Sequence of chain 1.A:
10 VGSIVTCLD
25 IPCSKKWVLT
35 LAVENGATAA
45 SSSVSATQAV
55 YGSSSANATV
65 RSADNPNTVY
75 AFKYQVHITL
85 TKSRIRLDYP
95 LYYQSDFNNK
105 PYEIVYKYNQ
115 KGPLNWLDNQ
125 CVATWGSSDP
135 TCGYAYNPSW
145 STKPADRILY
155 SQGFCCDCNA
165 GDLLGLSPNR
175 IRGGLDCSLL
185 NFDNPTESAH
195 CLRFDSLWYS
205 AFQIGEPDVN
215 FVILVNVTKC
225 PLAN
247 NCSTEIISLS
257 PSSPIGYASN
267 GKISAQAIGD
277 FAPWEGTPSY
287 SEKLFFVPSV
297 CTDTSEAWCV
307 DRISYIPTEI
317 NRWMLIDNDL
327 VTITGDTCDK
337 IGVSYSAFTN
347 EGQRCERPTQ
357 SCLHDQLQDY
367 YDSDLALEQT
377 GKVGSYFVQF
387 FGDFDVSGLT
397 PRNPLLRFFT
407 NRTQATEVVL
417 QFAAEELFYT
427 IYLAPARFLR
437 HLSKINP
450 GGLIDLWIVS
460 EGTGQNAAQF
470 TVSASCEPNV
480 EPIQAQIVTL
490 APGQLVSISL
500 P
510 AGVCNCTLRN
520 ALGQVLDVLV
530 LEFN

A small-molecule ligand and the protein it binds are described below.
Small molecule (SMILES): CC(=O)N[C@H]1[C@H](O[C@H]2[C@H](O)[C@@H](NC(C)=O)CO[C@@H]2CO)O[C@H](CO)[C@@H](O[C@@H]2O[C@H](CO)[C@@H](O)[C@H](O[C@@H]3O[C@H](CO)[C@@H](O)[C@H](O[C@H]4O[C@H](CO)[C@@H](O)[C@H](O)[C@@H]4O)[C@@H]3O)[C@@H]2O)[C@@H]1O

Binding-site contacts:
Ligand atom O6 contacts residue ASN220 of chain 1.A at 4.3 Å.
Ligand atom C7 contacts residue CYS224 of chain 1.A at 4.4 Å (hydrophobic).
Ligand atom O6 contacts residue HIS81 of chain 1.A at 4.0 Å.
Ligand atom C8 contacts residue THR250 of chain 1.A at 4.2 Å.
Ligand atom O5 contacts residue ASN220 of chain 1.A at 2.3 Å (h-bond).
Ligand atom C7 contacts residue ASN220 of chain 1.A at 3.5 Å.
Ligand atom C5 contacts residue ASN220 of chain 1.A at 3.6 Å.
Ligand atom C2 contacts residue ASN220 of chain 1.A at 2.5 Å.
Ligand atom C1 contacts residue THR222 of chain 1.A at 3.2 Å.
Ligand atom C3 contacts residue ASN220 of chain 1.A at 3.8 Å.
Ligand atom C1 contacts residue ASN220 of chain 1.A at 1.4 Å.
Ligand atom C7 contacts residue THR250 of chain 1.A at 4.4 Å.
Ligand atom C6 contacts residue HIS81 of chain 1.A at 4.3 Å.
Ligand atom C8 contacts residue HIS81 of chain 1.A at 3.8 Å.
Ligand atom O6 contacts residue THR83 of chain 1.A at 3.7 Å.
Ligand atom C7 contacts residue ILE252 of chain 1.A at 4.0 Å (hydrophobic).
Ligand atom C5 contacts residue THR222 of chain 1.A at 3.4 Å.
Ligand atom C4 contacts residue ASN220 of chain 1.A at 4.2 Å.
Ligand atom C8 contacts residue ILE252 of chain 1.A at 3.7 Å (hydrophobic).
Ligand atom O7 contacts residue CYS224 of chain 1.A at 4.3 Å.
Ligand atom C6 contacts residue THR222 of chain 1.A at 4.2 Å.
Ligand atom N2 contacts residue THR250 of chain 1.A at 3.7 Å.
Ligand atom C2 contacts residue THR250 of chain 1.A at 4.5 Å.
Ligand atom C8 contacts residue CYS248 of chain 1.A at 4.3 Å (hydrophobic).
Ligand atom N2 contacts residue ILE252 of chain 1.A at 4.5 Å.
Ligand atom C3 contacts residue THR250 of chain 1.A at 4.5 Å.
Ligand atom C8 contacts residue THR222 of chain 1.A at 4.4 Å.
Ligand atom O5 contacts residue THR222 of chain 1.A at 3.3 Å (h-bond).
Ligand atom O7 contacts residue CYS248 of chain 1.A at 4.0 Å.
Ligand atom C1 contacts residue THR250 of chain 1.A at 4.2 Å.
Ligand atom O7 contacts residue THR222 of chain 1.A at 4.5 Å.
Ligand atom C2 contacts residue THR222 of chain 1.A at 4.4 Å.
Ligand atom N2 contacts residue ASN220 of chain 1.A at 3.0 Å (h-bond).
Ligand atom O7 contacts residue ASN220 of chain 1.A at 3.6 Å.
Ligand atom C8 contacts residue CYS224 of chain 1.A at 3.5 Å (hydrophobic).